Sequence of chain 1.E:
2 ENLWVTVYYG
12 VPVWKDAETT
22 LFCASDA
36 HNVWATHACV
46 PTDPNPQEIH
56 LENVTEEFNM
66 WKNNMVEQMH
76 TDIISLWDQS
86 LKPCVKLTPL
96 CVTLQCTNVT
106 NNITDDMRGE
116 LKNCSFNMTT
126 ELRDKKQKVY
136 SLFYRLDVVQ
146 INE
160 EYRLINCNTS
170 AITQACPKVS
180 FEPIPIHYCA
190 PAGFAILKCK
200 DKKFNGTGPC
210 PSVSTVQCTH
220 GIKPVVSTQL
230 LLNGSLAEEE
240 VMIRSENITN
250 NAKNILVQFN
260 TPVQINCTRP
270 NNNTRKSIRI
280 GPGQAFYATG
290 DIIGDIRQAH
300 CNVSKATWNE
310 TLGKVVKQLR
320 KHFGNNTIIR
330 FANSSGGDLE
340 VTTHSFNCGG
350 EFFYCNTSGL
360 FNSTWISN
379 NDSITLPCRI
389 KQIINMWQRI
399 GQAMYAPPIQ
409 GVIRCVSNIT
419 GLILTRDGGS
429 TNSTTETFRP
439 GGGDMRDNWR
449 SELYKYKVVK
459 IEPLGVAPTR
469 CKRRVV

A protein and the small-molecule ligand that binds it are described below.
Small molecule (SMILES): CC(=O)N[C@H]1[C@H](O[C@H]2[C@H](O)[C@@H](NC(C)=O)CO[C@@H]2CO)O[C@H](CO)[C@@H](O)[C@@H]1O

Binding-site contacts:
Ligand atom O7 contacts residue ASN416 of chain 1.E at 4.5 Å.
Ligand atom C2 contacts residue ASN416 of chain 1.E at 2.4 Å.
Ligand atom O5 contacts residue PRO261 of chain 1.E at 4.3 Å.
Ligand atom O5 contacts residue ASN416 of chain 1.E at 2.4 Å (h-bond).
Ligand atom C3 contacts residue ASN416 of chain 1.E at 3.7 Å.
Ligand atom C8 contacts residue VAL414 of chain 1.E at 4.0 Å (hydrophobic).
Ligand atom C1 contacts residue ASN416 of chain 1.E at 1.4 Å.
Ligand atom N2 contacts residue ASN416 of chain 1.E at 2.7 Å (h-bond).
Ligand atom C5 contacts residue ASN416 of chain 1.E at 3.7 Å.
Ligand atom C1 contacts residue PRO261 of chain 1.E at 4.5 Å (hydrophobic).
Ligand atom C4 contacts residue ASN416 of chain 1.E at 4.2 Å.
Ligand atom C7 contacts residue ASN416 of chain 1.E at 3.8 Å.
Ligand atom C8 contacts residue NAG2 of chain 1.DA at 3.6 Å.